Sequence of chain 2.A:
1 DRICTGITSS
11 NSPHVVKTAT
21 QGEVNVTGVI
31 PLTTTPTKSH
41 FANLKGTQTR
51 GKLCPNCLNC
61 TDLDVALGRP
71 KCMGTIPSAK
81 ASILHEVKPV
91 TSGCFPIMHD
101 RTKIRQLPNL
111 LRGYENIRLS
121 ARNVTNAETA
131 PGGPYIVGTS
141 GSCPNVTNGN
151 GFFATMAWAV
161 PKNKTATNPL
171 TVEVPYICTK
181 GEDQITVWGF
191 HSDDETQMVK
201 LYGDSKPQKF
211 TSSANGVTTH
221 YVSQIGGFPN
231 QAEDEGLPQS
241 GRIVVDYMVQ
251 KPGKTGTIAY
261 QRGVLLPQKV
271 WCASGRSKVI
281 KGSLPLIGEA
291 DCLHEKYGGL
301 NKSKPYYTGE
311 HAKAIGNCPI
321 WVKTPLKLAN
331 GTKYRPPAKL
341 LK

This small molecule binds to this protein.
Small molecule (SMILES): CC(=O)N[C@H]1[C@H](O[C@H]2[C@H](O)[C@@H](NC(C)=O)CO[C@@H]2CO)O[C@H](CO)[C@@H](O)[C@@H]1O

Binding-site contacts:
Ligand atom O7 contacts residue ASN25 of chain 2.A at 3.1 Å (h-bond).
Ligand atom C7 contacts residue ASN25 of chain 2.A at 3.7 Å.
Ligand atom C1 contacts residue ASN25 of chain 2.A at 1.4 Å.
Ligand atom O6 contacts residue HIS14 of chain 2.A at 4.2 Å.
Ligand atom C2 contacts residue SER12 of chain 2.A at 3.3 Å.
Ligand atom C2 contacts residue PRO13 of chain 2.A at 4.2 Å (hydrophobic).
Ligand atom N2 contacts residue ASN25 of chain 2.A at 3.3 Å (h-bond).
Ligand atom C6 contacts residue ASN25 of chain 2.A at 4.5 Å.
Ligand atom C7 contacts residue SER12 of chain 2.A at 4.3 Å.
Ligand atom C4 contacts residue PRO13 of chain 2.A at 4.3 Å (hydrophobic).
Ligand atom C1 contacts residue PRO13 of chain 2.A at 3.8 Å (hydrophobic).
Ligand atom C6 contacts residue PRO13 of chain 2.A at 3.2 Å (hydrophobic).
Ligand atom O6 contacts residue VAL15 of chain 2.A at 3.6 Å.
Ligand atom O6 contacts residue ASN25 of chain 2.A at 4.2 Å.
Ligand atom O5 contacts residue HIS14 of chain 2.A at 4.4 Å.
Ligand atom C5 contacts residue ASN25 of chain 2.A at 3.5 Å.
Ligand atom O5 contacts residue SER12 of chain 2.A at 3.8 Å.
Ligand atom C4 contacts residue ASN25 of chain 2.A at 4.3 Å.
Ligand atom C3 contacts residue ASN25 of chain 2.A at 3.9 Å.
Ligand atom O5 contacts residue PRO13 of chain 2.A at 2.8 Å (h-bond).
Ligand atom O5 contacts residue ASN25 of chain 2.A at 2.3 Å (h-bond).
Ligand atom C1 contacts residue SER12 of chain 2.A at 3.2 Å.
Ligand atom C5 contacts residue PRO13 of chain 2.A at 3.6 Å (hydrophobic).
Ligand atom N2 contacts residue SER12 of chain 2.A at 3.3 Å (h-bond).
Ligand atom O6 contacts residue PRO13 of chain 2.A at 2.6 Å (h-bond).
Ligand atom C2 contacts residue ASN25 of chain 2.A at 2.8 Å.
Ligand atom C8 contacts residue TYR334 of chain 2.A at 3.3 Å (hydrophobic).